Binding-site contacts:
Ligand atom CB contacts residue LEU870 of chain 2.D at 1.5 Å (hydrophobic).
Ligand atom CA contacts residue LEU870 of chain 2.D at 0.9 Å (hydrophobic).
Ligand atom O contacts residue ASP855 of chain 2.D at 0.3 Å (salt-bridge).
Ligand atom N contacts residue LEU870 of chain 2.D at 0.7 Å.
Ligand atom CA contacts residue ASP862 of chain 2.D at 1.1 Å.
Ligand atom N contacts residue LYS858 of chain 2.D at 1.3 Å (salt-bridge).
Ligand atom N contacts residue VAL814 of chain 2.D at 1.3 Å.
Ligand atom C contacts residue ASP855 of chain 2.D at 1.5 Å.
Ligand atom CD2 contacts residue ILE866 of chain 2.D at 1.4 Å (hydrophobic).
Ligand atom O contacts residue GLU863 of chain 2.D at 1.5 Å.
Ligand atom CG contacts residue ALA860 of chain 2.D at 1.4 Å (hydrophobic).
Ligand atom NH2 contacts residue LEU829 of chain 2.D at 1.3 Å (h-bond).
Ligand atom CD1 contacts residue ALA860 of chain 2.D at 1.5 Å (hydrophobic).
Ligand atom N contacts residue LYS858 of chain 2.D at 1.2 Å.
Ligand atom C contacts residue ASP862 of chain 2.D at 0.9 Å.
Ligand atom CZ contacts residue LEU829 of chain 2.D at 0.9 Å (hydrophobic).
Ligand atom CD contacts residue CYS830 of chain 2.D at 1.6 Å (hydrophobic).
Ligand atom CB contacts residue LYS859 of chain 2.D at 1.3 Å.
Ligand atom CD contacts residue LYS858 of chain 2.D at 1.4 Å.
Ligand atom CE contacts residue ARG864 of chain 2.D at 0.4 Å.
Ligand atom NZ contacts residue ARG864 of chain 2.D at 1.1 Å.
Ligand atom NH1 contacts residue LEU829 of chain 2.D at 1.2 Å (h-bond).
Ligand atom CD contacts residue ARG864 of chain 2.D at 0.6 Å.
Ligand atom CB contacts residue ARG857 of chain 2.D at 1.3 Å.
Ligand atom N contacts residue ASP862 of chain 2.D at 1.2 Å.
Ligand atom CB contacts residue LYS858 of chain 2.D at 1.5 Å.
Ligand atom C contacts residue LYS858 of chain 2.D at 1.6 Å.
Ligand atom CA contacts residue LYS858 of chain 2.D at 1.5 Å.
Ligand atom O contacts residue LEU810 of chain 2.D at 1.2 Å.
Ligand atom CD2 contacts residue ALA860 of chain 2.D at 0.9 Å (hydrophobic).
Ligand atom N contacts residue GLU863 of chain 2.D at 1.2 Å (salt-bridge).
Ligand atom CG contacts residue ILE866 of chain 2.D at 1.1 Å (hydrophobic).
Ligand atom NE contacts residue ALA826 of chain 2.D at 1.4 Å (h-bond).
Ligand atom O contacts residue SER856 of chain 2.D at 1.3 Å.
Ligand atom N contacts residue LYS858 of chain 2.D at 1.5 Å.
Ligand atom O contacts residue ILE866 of chain 2.D at 0.8 Å.
Ligand atom O contacts residue ASP862 of chain 2.D at 1.2 Å.
Ligand atom CG contacts residue ARG864 of chain 2.D at 1.1 Å.
Ligand atom CB contacts residue GLU863 of chain 2.D at 1.5 Å.
Ligand atom CA contacts residue VAL814 of chain 2.D at 1.5 Å (hydrophobic).

This small molecule binds to this protein.
Small molecule (SMILES): CSCC[C@H](NC(=O)[C@@H]1CCCN1C(=O)[C@H](CC(C)C)NC(=O)[C@H](CC(C)C)NC(=O)[C@H](CCCCN)NC(=O)[C@H](C)NC(=O)[C@H](CCCCN)NC(=O)[C@@H](N)CCCN=C(N)N)C(=O)N[C@@H](CCC(=O)O)C(=O)N[C@@H](CCC(=O)O)C(=O)N[C@@H](C)C(=O)N[C@@H](CC(C)C)C(=O)N[C@@H](CC(C)C)C(=O)N1CCC[C@H]1C=O

Sequence of chain 2.D:
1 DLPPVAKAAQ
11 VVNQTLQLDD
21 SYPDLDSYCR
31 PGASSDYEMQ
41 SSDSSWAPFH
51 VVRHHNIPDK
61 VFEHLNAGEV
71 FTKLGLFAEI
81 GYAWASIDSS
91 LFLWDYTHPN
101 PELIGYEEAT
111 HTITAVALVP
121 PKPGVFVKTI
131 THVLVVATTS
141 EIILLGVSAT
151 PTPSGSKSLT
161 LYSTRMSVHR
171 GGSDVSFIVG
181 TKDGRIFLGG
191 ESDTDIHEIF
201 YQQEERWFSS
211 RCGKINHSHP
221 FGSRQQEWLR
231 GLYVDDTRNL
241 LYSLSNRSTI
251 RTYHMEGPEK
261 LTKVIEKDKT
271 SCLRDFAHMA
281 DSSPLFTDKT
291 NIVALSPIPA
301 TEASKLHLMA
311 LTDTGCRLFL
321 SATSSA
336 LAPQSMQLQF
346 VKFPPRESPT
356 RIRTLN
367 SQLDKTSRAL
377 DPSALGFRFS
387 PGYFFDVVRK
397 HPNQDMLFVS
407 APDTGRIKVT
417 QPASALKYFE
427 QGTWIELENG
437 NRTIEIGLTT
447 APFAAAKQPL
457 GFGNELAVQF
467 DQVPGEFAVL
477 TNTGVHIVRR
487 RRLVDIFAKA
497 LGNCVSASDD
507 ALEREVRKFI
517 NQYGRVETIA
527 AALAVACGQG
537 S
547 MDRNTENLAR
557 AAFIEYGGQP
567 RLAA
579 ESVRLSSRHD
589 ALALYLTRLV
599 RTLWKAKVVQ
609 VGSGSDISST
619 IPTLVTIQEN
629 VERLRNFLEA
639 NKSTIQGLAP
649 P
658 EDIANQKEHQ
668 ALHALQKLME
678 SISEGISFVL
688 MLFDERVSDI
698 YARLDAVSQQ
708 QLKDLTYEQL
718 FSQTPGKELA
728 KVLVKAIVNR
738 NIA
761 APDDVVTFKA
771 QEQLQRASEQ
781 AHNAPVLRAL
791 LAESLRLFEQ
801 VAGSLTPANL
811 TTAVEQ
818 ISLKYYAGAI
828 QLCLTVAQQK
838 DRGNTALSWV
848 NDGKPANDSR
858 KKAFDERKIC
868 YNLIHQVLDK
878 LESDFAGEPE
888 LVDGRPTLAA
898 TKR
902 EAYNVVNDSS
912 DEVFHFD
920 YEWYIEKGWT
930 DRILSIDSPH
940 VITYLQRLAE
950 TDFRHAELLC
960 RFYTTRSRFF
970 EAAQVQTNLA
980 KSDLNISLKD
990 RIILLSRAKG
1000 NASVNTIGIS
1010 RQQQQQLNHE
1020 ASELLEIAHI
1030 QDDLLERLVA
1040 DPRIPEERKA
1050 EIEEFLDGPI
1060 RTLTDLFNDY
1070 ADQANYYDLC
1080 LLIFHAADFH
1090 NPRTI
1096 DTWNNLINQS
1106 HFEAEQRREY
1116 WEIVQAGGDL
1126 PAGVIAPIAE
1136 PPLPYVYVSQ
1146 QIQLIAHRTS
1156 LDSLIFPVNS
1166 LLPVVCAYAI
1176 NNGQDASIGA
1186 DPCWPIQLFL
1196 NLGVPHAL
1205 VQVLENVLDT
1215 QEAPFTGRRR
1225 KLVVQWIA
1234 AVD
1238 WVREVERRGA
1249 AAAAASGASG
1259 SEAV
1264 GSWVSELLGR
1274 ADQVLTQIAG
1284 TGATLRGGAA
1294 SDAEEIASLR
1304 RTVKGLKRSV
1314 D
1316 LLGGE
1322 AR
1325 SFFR

Sequence of chain 2.F:
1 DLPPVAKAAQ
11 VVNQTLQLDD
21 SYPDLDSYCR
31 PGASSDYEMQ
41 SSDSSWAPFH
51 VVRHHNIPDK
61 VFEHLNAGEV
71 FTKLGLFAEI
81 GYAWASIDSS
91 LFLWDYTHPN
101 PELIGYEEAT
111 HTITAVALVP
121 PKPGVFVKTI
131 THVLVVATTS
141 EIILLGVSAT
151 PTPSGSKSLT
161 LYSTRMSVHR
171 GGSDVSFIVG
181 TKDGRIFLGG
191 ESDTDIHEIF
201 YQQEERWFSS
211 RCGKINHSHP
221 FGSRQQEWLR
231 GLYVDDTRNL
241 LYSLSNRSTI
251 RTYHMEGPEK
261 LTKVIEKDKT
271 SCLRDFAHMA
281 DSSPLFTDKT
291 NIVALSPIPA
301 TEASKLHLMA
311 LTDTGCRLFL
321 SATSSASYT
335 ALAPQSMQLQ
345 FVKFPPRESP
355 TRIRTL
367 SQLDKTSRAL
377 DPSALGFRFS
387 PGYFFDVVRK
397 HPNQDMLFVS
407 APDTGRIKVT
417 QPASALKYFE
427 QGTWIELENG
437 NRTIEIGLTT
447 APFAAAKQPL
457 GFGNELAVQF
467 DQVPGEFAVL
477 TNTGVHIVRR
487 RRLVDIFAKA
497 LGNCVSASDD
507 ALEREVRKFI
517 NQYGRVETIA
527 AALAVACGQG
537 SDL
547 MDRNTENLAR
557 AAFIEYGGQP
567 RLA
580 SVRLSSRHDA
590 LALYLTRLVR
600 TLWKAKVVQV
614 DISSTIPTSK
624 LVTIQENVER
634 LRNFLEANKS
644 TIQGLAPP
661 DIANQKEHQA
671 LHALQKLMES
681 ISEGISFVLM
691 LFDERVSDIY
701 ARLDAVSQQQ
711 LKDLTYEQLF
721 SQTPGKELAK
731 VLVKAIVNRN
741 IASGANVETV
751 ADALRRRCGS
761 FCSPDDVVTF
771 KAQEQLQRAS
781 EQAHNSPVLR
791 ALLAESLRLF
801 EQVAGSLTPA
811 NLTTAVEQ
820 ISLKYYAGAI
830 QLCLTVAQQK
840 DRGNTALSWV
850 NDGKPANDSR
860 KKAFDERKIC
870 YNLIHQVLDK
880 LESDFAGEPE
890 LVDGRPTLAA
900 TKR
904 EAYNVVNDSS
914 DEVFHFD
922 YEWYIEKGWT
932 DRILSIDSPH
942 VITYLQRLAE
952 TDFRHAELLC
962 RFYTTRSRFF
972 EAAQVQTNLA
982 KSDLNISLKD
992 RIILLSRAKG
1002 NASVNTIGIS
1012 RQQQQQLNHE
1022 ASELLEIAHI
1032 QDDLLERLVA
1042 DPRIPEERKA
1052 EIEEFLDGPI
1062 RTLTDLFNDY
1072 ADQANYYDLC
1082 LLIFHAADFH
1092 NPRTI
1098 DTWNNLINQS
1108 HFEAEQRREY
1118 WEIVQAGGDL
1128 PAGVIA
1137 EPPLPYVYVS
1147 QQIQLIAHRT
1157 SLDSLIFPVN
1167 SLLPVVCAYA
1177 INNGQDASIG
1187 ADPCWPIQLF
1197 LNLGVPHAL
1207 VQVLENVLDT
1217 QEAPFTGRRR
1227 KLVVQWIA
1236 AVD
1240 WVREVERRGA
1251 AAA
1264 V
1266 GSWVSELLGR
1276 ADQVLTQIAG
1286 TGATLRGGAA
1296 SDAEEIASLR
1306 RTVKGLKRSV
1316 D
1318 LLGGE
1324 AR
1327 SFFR